The small molecule below binds the protein below.
Small molecule (SMILES): Cc1ccc(NS(=O)(=O)c2ccccc2)c(C(=O)O)c1

Binding-site contacts:
Ligand atom C16 contacts residue HIS122 of chain 1.A at 3.6 Å.
Ligand atom O19 contacts residue HIS222 of chain 1.A at 2.8 Å (h-bond).
Ligand atom O18 contacts residue HIS122 of chain 1.A at 2.9 Å (h-bond).
Ligand atom O19 contacts residue GLU255 of chain 1.A at 3.8 Å.
Ligand atom O10 contacts residue HIS230 of chain 1.A at 3.6 Å.
Ligand atom C13 contacts residue MET275 of chain 1.A at 3.8 Å (hydrophobic).
Ligand atom C6 contacts residue GLU255 of chain 1.A at 3.4 Å.
Ligand atom C5 contacts residue ASN220 of chain 1.A at 3.1 Å.
Ligand atom C20 contacts residue TYR335 of chain 1.A at 3.9 Å (hydrophobic).
Ligand atom C14 contacts residue ILE229 of chain 1.A at 4.0 Å (hydrophobic).
Ligand atom C13 contacts residue ILE229 of chain 1.A at 3.8 Å (hydrophobic).
Ligand atom O19 contacts residue ILE229 of chain 1.A at 3.9 Å.
Ligand atom S7 contacts residue HIS222 of chain 1.A at 3.9 Å.
Ligand atom C20 contacts residue ALA305 of chain 1.A at 3.9 Å (hydrophobic).
Ligand atom C6 contacts residue ASN220 of chain 1.A at 3.6 Å.
Ligand atom O9 contacts residue HIS230 of chain 1.A at 3.5 Å (h-bond).
Ligand atom C1 contacts residue LEU219 of chain 1.A at 3.6 Å (hydrophobic).
Ligand atom C12 contacts residue ILE229 of chain 1.A at 3.9 Å (hydrophobic).
Ligand atom O19 contacts residue ASP153 of chain 1.A at 3.1 Å (salt-bridge).
Ligand atom C5 contacts residue HIS222 of chain 1.A at 4.0 Å.
Ligand atom O19 contacts residue MN1 of chain 1.C at 2.4 Å.
Ligand atom C3 contacts residue HIS122 of chain 1.A at 3.6 Å.
Ligand atom C1 contacts residue ALA121 of chain 1.A at 4.0 Å (hydrophobic).
Ligand atom C14 contacts residue HIS122 of chain 1.A at 4.0 Å.
Ligand atom C2 contacts residue LEU219 of chain 1.A at 3.8 Å (hydrophobic).
Ligand atom C2 contacts residue LEU338 of chain 1.A at 3.7 Å (hydrophobic).
Ligand atom C5 contacts residue GLU255 of chain 1.A at 3.1 Å.
Ligand atom C17 contacts residue MN1 of chain 1.C at 3.5 Å.
Ligand atom C1 contacts residue PHE257 of chain 1.A at 3.9 Å (hydrophobic).
Ligand atom C2 contacts residue HIS122 of chain 1.A at 3.6 Å.
Ligand atom C15 contacts residue HIS122 of chain 1.A at 3.3 Å.
Ligand atom O18 contacts residue MN1 of chain 1.C at 3.9 Å.
Ligand atom C16 contacts residue ILE229 of chain 1.A at 4.0 Å (hydrophobic).
Ligand atom N8 contacts residue HIS222 of chain 1.A at 3.5 Å.
Ligand atom C13 contacts residue TYR335 of chain 1.A at 3.5 Å (hydrophobic).
Ligand atom S7 contacts residue HIS230 of chain 1.A at 3.9 Å.
Ligand atom C6 contacts residue PHE257 of chain 1.A at 3.8 Å (hydrophobic).
Ligand atom C17 contacts residue HIS122 of chain 1.A at 3.6 Å.
Ligand atom O10 contacts residue HIS222 of chain 1.A at 3.1 Å.
Ligand atom O10 contacts residue ASN220 of chain 1.A at 3.3 Å (h-bond).

Sequence of chain 1.A:
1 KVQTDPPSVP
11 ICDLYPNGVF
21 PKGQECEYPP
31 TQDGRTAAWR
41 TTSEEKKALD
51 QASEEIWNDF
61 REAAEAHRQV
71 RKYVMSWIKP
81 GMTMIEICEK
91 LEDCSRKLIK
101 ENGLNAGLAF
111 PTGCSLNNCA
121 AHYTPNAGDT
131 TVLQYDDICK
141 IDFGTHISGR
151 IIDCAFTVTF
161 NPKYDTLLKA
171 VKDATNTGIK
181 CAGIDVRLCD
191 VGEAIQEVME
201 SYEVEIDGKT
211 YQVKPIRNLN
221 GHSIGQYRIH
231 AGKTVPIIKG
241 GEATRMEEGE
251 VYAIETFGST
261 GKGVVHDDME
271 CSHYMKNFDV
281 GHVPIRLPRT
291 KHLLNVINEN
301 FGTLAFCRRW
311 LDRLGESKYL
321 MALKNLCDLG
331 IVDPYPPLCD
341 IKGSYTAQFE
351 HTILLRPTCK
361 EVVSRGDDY